Sequence of chain 2.A:
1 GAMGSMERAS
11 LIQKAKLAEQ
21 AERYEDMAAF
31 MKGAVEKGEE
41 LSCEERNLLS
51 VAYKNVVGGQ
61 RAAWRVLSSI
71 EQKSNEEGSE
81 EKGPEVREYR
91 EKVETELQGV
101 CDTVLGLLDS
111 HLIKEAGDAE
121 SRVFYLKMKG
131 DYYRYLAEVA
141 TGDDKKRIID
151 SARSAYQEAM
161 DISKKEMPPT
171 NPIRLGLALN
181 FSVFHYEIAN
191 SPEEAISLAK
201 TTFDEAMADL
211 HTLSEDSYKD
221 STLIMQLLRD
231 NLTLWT

The protein below binds the small molecule below.
Small molecule (SMILES): CC(C)[C@H](NC(=O)[C@@H](NC(=O)[C@H](C)NC(=O)[C@@H]1CCCN1C(=O)[C@@H](N)Cc1ccccc1)[C@@H](C)OP(=O)(O)O)C(=O)O

Binding-site contacts:
Ligand atom O contacts residue ASN231 of chain 2.A at 3.0 Å (h-bond).
Ligand atom C contacts residue LYS127 of chain 2.A at 3.7 Å.
Ligand atom O1P contacts residue ARG61 of chain 2.A at 3.0 Å (salt-bridge).
Ligand atom CA contacts residue LYS54 of chain 2.A at 3.9 Å.
Ligand atom O3P contacts residue ARG134 of chain 2.A at 2.9 Å (salt-bridge).
Ligand atom O3P contacts residue LYS54 of chain 2.A at 2.9 Å (salt-bridge).
Ligand atom O contacts residue VAL183 of chain 2.A at 3.6 Å.
Ligand atom CG1 contacts residue LEU179 of chain 2.A at 3.8 Å (hydrophobic).
Ligand atom C contacts residue LYS54 of chain 2.A at 3.2 Å.
Ligand atom C contacts residue ASN180 of chain 2.A at 3.6 Å.
Ligand atom P contacts residue ARG134 of chain 2.A at 3.8 Å.
Ligand atom OXT contacts residue S2E1 of chain 2.C at 3.8 Å.
Ligand atom CA contacts residue ASN231 of chain 2.A at 3.6 Å.
Ligand atom CB contacts residue ASN231 of chain 2.A at 3.6 Å.
Ligand atom CA contacts residue LEU179 of chain 2.A at 3.8 Å (hydrophobic).
Ligand atom CG2 contacts residue ARG134 of chain 2.A at 3.8 Å.
Ligand atom CG2 contacts residue GLY176 of chain 2.A at 3.5 Å.
Ligand atom O2P contacts residue ARG61 of chain 2.A at 3.0 Å (salt-bridge).
Ligand atom C contacts residue ASN231 of chain 2.A at 3.7 Å.
Ligand atom O contacts residue LYS127 of chain 2.A at 2.8 Å (salt-bridge).
Ligand atom CB contacts residue ASN180 of chain 2.A at 3.2 Å.
Ligand atom CG2 contacts residue VAL183 of chain 2.A at 3.7 Å (hydrophobic).
Ligand atom CG2 contacts residue ASN180 of chain 2.A at 3.6 Å.
Ligand atom N contacts residue ASN180 of chain 2.A at 3.0 Å (h-bond).
Ligand atom O contacts residue LYS54 of chain 2.A at 2.8 Å (salt-bridge).
Ligand atom O contacts residue ASN180 of chain 2.A at 2.8 Å (h-bond).
Ligand atom P contacts residue TYR135 of chain 2.A at 3.8 Å.
Ligand atom CA contacts residue ASN180 of chain 2.A at 3.2 Å.
Ligand atom CA contacts residue ASN231 of chain 2.A at 3.8 Å.
Ligand atom CG1 contacts residue S2E1 of chain 2.C at 3.8 Å.
Ligand atom N contacts residue ASN231 of chain 2.A at 2.9 Å (h-bond).
Ligand atom CG1 contacts residue LEU227 of chain 2.A at 3.4 Å (hydrophobic).
Ligand atom CG contacts residue VAL183 of chain 2.A at 3.8 Å (hydrophobic).
Ligand atom CB contacts residue VAL183 of chain 2.A at 3.9 Å (hydrophobic).
Ligand atom OXT contacts residue LYS54 of chain 2.A at 3.5 Å.
Ligand atom O3P contacts residue TYR135 of chain 2.A at 2.6 Å (h-bond).
Ligand atom CB contacts residue ASN231 of chain 2.A at 3.6 Å.
Ligand atom O2P contacts residue ARG134 of chain 2.A at 2.8 Å (salt-bridge).
Ligand atom O contacts residue LEU179 of chain 2.A at 3.4 Å.
Ligand atom P contacts residue ARG61 of chain 2.A at 3.7 Å.